Sequence of chain 1.A:
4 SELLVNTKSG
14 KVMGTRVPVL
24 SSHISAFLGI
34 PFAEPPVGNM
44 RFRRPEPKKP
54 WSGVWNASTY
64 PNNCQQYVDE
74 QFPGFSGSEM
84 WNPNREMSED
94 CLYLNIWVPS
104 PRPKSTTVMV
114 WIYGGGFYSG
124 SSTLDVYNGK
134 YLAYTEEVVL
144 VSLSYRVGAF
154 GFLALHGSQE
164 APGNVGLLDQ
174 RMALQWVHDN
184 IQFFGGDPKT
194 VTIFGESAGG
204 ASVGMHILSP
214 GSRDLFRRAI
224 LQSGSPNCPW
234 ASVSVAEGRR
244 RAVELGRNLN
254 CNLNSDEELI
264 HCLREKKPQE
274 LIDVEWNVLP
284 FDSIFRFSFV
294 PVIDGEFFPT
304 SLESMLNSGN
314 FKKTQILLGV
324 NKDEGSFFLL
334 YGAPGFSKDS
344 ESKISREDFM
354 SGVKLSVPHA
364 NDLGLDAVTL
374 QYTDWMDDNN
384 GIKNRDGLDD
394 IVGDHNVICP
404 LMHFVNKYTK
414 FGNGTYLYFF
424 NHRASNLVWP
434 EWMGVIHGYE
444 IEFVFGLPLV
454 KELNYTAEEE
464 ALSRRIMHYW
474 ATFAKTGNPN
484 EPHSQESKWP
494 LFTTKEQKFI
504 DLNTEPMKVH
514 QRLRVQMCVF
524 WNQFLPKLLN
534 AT

A small-molecule ligand and the protein it binds are described below.
Small molecule (SMILES): CC(=O)N[C@@H]1[C@@H](O)[C@H](O)[C@@H](CO)O[C@H]1O

Binding-site contacts:
Ligand atom C2 contacts residue ASN59 of chain 1.A at 2.4 Å.
Ligand atom C5 contacts residue ASN59 of chain 1.A at 3.8 Å.
Ligand atom C4 contacts residue ASN59 of chain 1.A at 4.3 Å.
Ligand atom O5 contacts residue ASN59 of chain 1.A at 2.4 Å (h-bond).
Ligand atom C1 contacts residue SER61 of chain 1.A at 4.1 Å.
Ligand atom C7 contacts residue ASN59 of chain 1.A at 3.2 Å.
Ligand atom C5 contacts residue SER61 of chain 1.A at 3.9 Å.
Ligand atom C1 contacts residue ASN59 of chain 1.A at 1.5 Å.
Ligand atom O7 contacts residue ASN59 of chain 1.A at 3.4 Å (h-bond).
Ligand atom N2 contacts residue ASN59 of chain 1.A at 2.8 Å (h-bond).
Ligand atom C8 contacts residue ASN59 of chain 1.A at 4.3 Å.
Ligand atom C3 contacts residue ASN59 of chain 1.A at 3.9 Å.
Ligand atom C6 contacts residue ASN59 of chain 1.A at 4.3 Å.
Ligand atom O5 contacts residue SER61 of chain 1.A at 3.0 Å (h-bond).